The small molecule below binds the protein below.
Small molecule (SMILES): CC(=O)N[C@H]1[C@H](O[C@H]2[C@H](O)[C@@H](NC(C)=O)CO[C@@H]2CO)O[C@H](CO)[C@@H](O)[C@@H]1O

Binding-site contacts:
Ligand atom O6 contacts residue GLU226 of chain 1.I at 3.7 Å.
Ligand atom O7 contacts residue GLN203 of chain 1.I at 3.3 Å (h-bond).
Ligand atom C8 contacts residue TYR229 of chain 1.I at 2.9 Å (hydrophobic).
Ligand atom O6 contacts residue TYR229 of chain 1.I at 3.4 Å.
Ligand atom O7 contacts residue PHE202 of chain 1.I at 4.2 Å.
Ligand atom C5 contacts residue TYR229 of chain 1.I at 3.9 Å (hydrophobic).
Ligand atom C3 contacts residue ASN225 of chain 1.I at 3.9 Å.
Ligand atom C7 contacts residue TYR229 of chain 1.I at 3.3 Å (hydrophobic).
Ligand atom C7 contacts residue VAL204 of chain 1.I at 3.9 Å (hydrophobic).
Ligand atom C8 contacts residue VAL204 of chain 1.I at 3.3 Å (hydrophobic).
Ligand atom N2 contacts residue ASN225 of chain 1.I at 3.1 Å (h-bond).
Ligand atom O7 contacts residue VAL204 of chain 1.I at 3.7 Å.
Ligand atom C1 contacts residue ASN225 of chain 1.I at 1.5 Å.
Ligand atom C2 contacts residue ASN225 of chain 1.I at 2.6 Å.
Ligand atom O5 contacts residue ASN225 of chain 1.I at 2.3 Å (h-bond).
Ligand atom N2 contacts residue TYR229 of chain 1.I at 2.8 Å (h-bond).
Ligand atom C7 contacts residue ASN225 of chain 1.I at 3.7 Å.
Ligand atom C2 contacts residue TYR229 of chain 1.I at 4.0 Å (hydrophobic).
Ligand atom O4 contacts residue TYR229 of chain 1.I at 4.0 Å.
Ligand atom C8 contacts residue ASN225 of chain 1.I at 3.7 Å.
Ligand atom C6 contacts residue TYR229 of chain 1.I at 3.5 Å (hydrophobic).
Ligand atom C4 contacts residue ASN225 of chain 1.I at 4.3 Å.
Ligand atom C7 contacts residue GLN203 of chain 1.I at 4.4 Å.
Ligand atom C5 contacts residue ASN225 of chain 1.I at 3.6 Å.
Ligand atom C1 contacts residue TYR229 of chain 1.I at 4.1 Å (hydrophobic).

Sequence of chain 1.I:
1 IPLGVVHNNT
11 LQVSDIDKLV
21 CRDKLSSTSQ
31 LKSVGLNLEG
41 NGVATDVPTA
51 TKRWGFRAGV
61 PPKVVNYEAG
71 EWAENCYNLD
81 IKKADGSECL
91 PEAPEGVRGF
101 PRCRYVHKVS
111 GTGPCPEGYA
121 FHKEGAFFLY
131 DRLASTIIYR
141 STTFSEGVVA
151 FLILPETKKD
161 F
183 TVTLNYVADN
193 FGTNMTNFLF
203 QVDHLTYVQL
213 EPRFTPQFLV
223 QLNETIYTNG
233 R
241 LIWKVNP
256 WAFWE